This protein binds this small molecule.
Small molecule (SMILES): CC(=O)N[C@H]1[C@H](O[C@H]2[C@H](O)[C@@H](NC(C)=O)CO[C@@H]2CO)O[C@H](CO)[C@@H](O)[C@@H]1O

Sequence of chain 51.B:
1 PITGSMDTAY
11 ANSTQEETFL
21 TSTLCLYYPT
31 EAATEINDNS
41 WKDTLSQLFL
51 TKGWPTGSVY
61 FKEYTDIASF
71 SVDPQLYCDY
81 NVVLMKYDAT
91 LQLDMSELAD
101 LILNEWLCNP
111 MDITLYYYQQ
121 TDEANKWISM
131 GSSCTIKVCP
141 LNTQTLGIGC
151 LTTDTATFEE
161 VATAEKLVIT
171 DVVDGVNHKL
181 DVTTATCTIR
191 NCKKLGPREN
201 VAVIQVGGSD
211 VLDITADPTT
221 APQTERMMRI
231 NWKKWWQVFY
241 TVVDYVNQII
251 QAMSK

Binding-site contacts:
Ligand atom C2 contacts residue ASN12 of chain 51.B at 3.2 Å.
Ligand atom C7 contacts residue ASN12 of chain 51.B at 3.9 Å.
Ligand atom N2 contacts residue ASN12 of chain 51.B at 3.8 Å.
Ligand atom O7 contacts residue ASN12 of chain 51.B at 3.7 Å.
Ligand atom C5 contacts residue ASN12 of chain 51.B at 4.1 Å.
Ligand atom O5 contacts residue ASN12 of chain 51.B at 2.7 Å (h-bond).
Ligand atom C1 contacts residue ASN12 of chain 51.B at 2.2 Å.